Binding-site contacts:
Ligand atom P1 contacts residue ASN34 of chain 1.C at 3.4 Å.
Ligand atom C5 contacts residue ALA80 of chain 1.C at 3.7 Å (hydrophobic).
Ligand atom O5P contacts residue GLN76 of chain 1.C at 3.8 Å.
Ligand atom O4' contacts residue VAL75 of chain 1.C at 3.4 Å.
Ligand atom C4' contacts residue GLN76 of chain 1.C at 3.9 Å.
Ligand atom N6 contacts residue ARG35 of chain 1.C at 3.2 Å (salt-bridge).
Ligand atom O2' contacts residue ASN34 of chain 1.C at 3.5 Å (h-bond).
Ligand atom N7 contacts residue ARG35 of chain 1.C at 3.3 Å (salt-bridge).
Ligand atom C1' contacts residue VAL75 of chain 1.C at 3.9 Å (hydrophobic).
Ligand atom O1P contacts residue LYS39 of chain 1.C at 2.9 Å (salt-bridge).
Ligand atom N1 contacts residue ARG35 of chain 1.C at 3.8 Å.
Ligand atom O5' contacts residue GLN76 of chain 1.C at 3.6 Å (h-bond).
Ligand atom C3' contacts residue ASN34 of chain 1.C at 3.9 Å.
Ligand atom O3P contacts residue ARG35 of chain 1.C at 3.3 Å (salt-bridge).
Ligand atom O3P contacts residue ASN34 of chain 1.C at 3.2 Å (h-bond).
Ligand atom O1P contacts residue ASN34 of chain 1.C at 2.7 Å (h-bond).
Ligand atom O6P contacts residue GLN76 of chain 1.C at 3.4 Å.
Ligand atom O3' contacts residue ALA13 of chain 1.C at 3.9 Å.
Ligand atom N6 contacts residue ALA80 of chain 1.C at 3.9 Å.
Ligand atom P1 contacts residue LYS39 of chain 1.C at 4.0 Å.
Ligand atom C6 contacts residue ALA80 of chain 1.C at 3.9 Å (hydrophobic).
Ligand atom N3 contacts residue ARG35 of chain 1.C at 3.8 Å.
Ligand atom N1 contacts residue ALA80 of chain 1.C at 3.8 Å.
Ligand atom C4 contacts residue ARG35 of chain 1.C at 4.0 Å.
Ligand atom N1 contacts residue THR84 of chain 1.C at 3.6 Å (h-bond).
Ligand atom C2 contacts residue ARG35 of chain 1.C at 3.9 Å.
Ligand atom O2P contacts residue ARG35 of chain 1.C at 2.8 Å (salt-bridge).
Ligand atom P1 contacts residue THR36 of chain 1.C at 3.9 Å.
Ligand atom O3' contacts residue ASN34 of chain 1.C at 2.9 Å (h-bond).
Ligand atom N7 contacts residue ALA80 of chain 1.C at 3.5 Å.
Ligand atom C6 contacts residue ARG35 of chain 1.C at 3.3 Å.
Ligand atom O3' contacts residue GLY11 of chain 1.C at 3.4 Å.
Ligand atom C2 contacts residue THR84 of chain 1.C at 3.1 Å.
Ligand atom P1 contacts residue ARG35 of chain 1.C at 3.8 Å.
Ligand atom C8 contacts residue ARG35 of chain 1.C at 3.7 Å.
Ligand atom O3P contacts residue THR36 of chain 1.C at 2.6 Å (h-bond).
Ligand atom N3 contacts residue THR84 of chain 1.C at 3.7 Å.
Ligand atom O3' contacts residue MET12 of chain 1.C at 3.8 Å.
Ligand atom O4' contacts residue GLN76 of chain 1.C at 3.1 Å (h-bond).
Ligand atom C5 contacts residue ARG35 of chain 1.C at 3.3 Å.

A protein and the small-molecule ligand that binds it are described below.
Small molecule (SMILES): Nc1ncnc2c1ncn2[C@@H]1O[C@H](COP(=O)(O)O)[C@@H](O)[C@H]1OP(=O)(O)O

Sequence of chain 1.C:
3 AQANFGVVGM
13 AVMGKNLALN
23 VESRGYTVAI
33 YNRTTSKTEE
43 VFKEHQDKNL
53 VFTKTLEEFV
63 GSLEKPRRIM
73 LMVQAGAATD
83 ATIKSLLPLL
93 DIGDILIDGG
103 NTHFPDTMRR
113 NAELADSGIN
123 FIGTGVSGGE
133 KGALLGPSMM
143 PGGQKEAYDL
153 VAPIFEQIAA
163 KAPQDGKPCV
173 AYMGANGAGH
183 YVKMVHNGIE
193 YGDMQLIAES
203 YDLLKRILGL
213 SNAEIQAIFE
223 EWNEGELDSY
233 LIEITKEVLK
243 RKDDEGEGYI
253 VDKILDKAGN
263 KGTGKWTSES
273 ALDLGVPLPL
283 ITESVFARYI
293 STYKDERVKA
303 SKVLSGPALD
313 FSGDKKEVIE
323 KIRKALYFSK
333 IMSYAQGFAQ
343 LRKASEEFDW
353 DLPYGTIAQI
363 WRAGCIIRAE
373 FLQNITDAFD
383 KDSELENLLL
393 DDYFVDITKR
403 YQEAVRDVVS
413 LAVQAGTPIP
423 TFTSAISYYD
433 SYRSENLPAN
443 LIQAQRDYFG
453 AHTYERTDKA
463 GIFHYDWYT